Binding-site contacts:
Ligand atom O5 contacts residue MET151 of chain 19.B at 3.7 Å.
Ligand atom N2 contacts residue ASN154 of chain 19.B at 2.9 Å.
Ligand atom O3 contacts residue MET151 of chain 19.B at 4.2 Å.
Ligand atom C7 contacts residue ASN154 of chain 19.B at 3.4 Å.
Ligand atom O5 contacts residue ASN154 of chain 19.B at 2.4 Å (h-bond).
Ligand atom C4 contacts residue MET151 of chain 19.B at 3.5 Å (hydrophobic).
Ligand atom C8 contacts residue ASN154 of chain 19.B at 3.0 Å.
Ligand atom C1 contacts residue ASN154 of chain 19.B at 1.4 Å.
Ligand atom C1 contacts residue MET151 of chain 19.B at 4.2 Å (hydrophobic).
Ligand atom C5 contacts residue MET151 of chain 19.B at 4.1 Å (hydrophobic).
Ligand atom C3 contacts residue ASN154 of chain 19.B at 3.9 Å.
Ligand atom C2 contacts residue MET151 of chain 19.B at 4.0 Å (hydrophobic).
Ligand atom O7 contacts residue ASN154 of chain 19.B at 4.3 Å.
Ligand atom O4 contacts residue MET151 of chain 19.B at 4.4 Å.
Ligand atom C2 contacts residue ASN154 of chain 19.B at 2.5 Å.
Ligand atom C5 contacts residue ASN154 of chain 19.B at 3.7 Å.
Ligand atom C4 contacts residue ASN154 of chain 19.B at 4.2 Å.
Ligand atom C3 contacts residue MET151 of chain 19.B at 4.1 Å (hydrophobic).

Sequence of chain 19.B:
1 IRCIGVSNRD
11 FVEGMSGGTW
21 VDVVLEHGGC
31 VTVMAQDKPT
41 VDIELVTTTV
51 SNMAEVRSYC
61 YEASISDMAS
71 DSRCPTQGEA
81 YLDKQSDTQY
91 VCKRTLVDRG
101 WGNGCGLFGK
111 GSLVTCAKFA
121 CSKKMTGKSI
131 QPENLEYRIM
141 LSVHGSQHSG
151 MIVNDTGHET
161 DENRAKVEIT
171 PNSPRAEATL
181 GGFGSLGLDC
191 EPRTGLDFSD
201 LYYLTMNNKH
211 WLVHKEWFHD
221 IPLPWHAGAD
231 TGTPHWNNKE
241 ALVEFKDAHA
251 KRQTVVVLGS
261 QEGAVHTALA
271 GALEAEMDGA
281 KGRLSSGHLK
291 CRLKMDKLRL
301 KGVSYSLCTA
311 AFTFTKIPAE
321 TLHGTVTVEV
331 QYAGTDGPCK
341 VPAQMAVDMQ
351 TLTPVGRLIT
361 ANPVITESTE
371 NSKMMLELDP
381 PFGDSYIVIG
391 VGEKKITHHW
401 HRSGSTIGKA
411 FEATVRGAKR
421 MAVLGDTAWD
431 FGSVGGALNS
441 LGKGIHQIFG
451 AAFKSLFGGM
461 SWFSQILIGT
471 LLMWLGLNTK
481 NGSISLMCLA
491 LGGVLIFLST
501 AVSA

A small-molecule ligand and the protein it binds are described below.
Small molecule (SMILES): CC(=O)N[C@@H]1[C@@H](O)[C@H](O)[C@@H](CO)O[C@H]1O